Sequence of chain 19.C:
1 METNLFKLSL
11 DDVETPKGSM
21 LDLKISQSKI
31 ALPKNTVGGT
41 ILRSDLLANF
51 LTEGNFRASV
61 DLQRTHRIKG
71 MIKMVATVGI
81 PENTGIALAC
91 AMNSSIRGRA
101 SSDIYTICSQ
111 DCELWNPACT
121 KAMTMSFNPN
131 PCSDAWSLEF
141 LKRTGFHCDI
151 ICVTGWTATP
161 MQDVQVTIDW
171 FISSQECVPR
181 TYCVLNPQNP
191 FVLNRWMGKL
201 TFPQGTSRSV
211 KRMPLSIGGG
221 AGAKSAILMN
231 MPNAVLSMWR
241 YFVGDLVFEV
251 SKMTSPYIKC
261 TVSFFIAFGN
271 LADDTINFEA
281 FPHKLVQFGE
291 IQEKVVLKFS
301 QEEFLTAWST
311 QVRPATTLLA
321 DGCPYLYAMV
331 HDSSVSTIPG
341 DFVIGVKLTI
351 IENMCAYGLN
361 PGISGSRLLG

A small-molecule ligand and the protein it binds are described below.
Small molecule (SMILES): Nc1ccn([C@@H]2O[C@H](CO[P](=O)(O)O[C@H]3[C@@H](O)[C@H](n4ccc(=O)[nH]c4=O)O[C@@H]3CO[P](=O)(O)O[C@H]3[C@@H](O)[C@H](n4ccc(N)nc4=O)O[C@@H]3CO[P](=O)(O)O[C@H]3[C@@H](O)[C@H](n4ccc(=O)[nH]c4=O)O[C@@H]3CO[P](=O)(O)O[C@H]3[C@@H](O)[C@H](n4cnc5c(=O)nc(N)[nH]c54)O[C@@H]3CO[P](=O)(O)O[C@H]3[C@@H](O)[C@H](n4cnc5c(N)ncnc54)O[C@@H]3CO)[C@@H](O)[C@H]2O)c(=O)n1

Binding-site contacts:
Ligand atom C6 contacts residue ILE350 of chain 19.C at 3.8 Å (hydrophobic).
Ligand atom C4 contacts residue VAL192 of chain 19.C at 3.9 Å (hydrophobic).
Ligand atom C4' contacts residue PRO190 of chain 19.C at 4.3 Å (hydrophobic).
Ligand atom N7 contacts residue ILE350 of chain 19.C at 3.8 Å.
Ligand atom O4' contacts residue ARG180 of chain 19.C at 4.0 Å.
Ligand atom OP1 contacts residue LYS73 of chain 19.C at 4.1 Å.
Ligand atom O4' contacts residue THR124 of chain 19.C at 4.3 Å.
Ligand atom C4' contacts residue SER126 of chain 19.C at 3.4 Å.
Ligand atom C5' contacts residue SER126 of chain 19.C at 3.9 Å.
Ligand atom O2' contacts residue ARG180 of chain 19.C at 3.9 Å.
Ligand atom O4' contacts residue PRO190 of chain 19.C at 3.2 Å.
Ligand atom C2 contacts residue ARG180 of chain 19.C at 3.6 Å.
Ligand atom O3' contacts residue MET125 of chain 19.C at 4.3 Å.
Ligand atom C1' contacts residue ARG180 of chain 19.C at 3.7 Å.
Ligand atom N3 contacts residue VAL192 of chain 19.C at 3.4 Å.
Ligand atom O3' contacts residue SER126 of chain 19.C at 3.3 Å.
Ligand atom O3' contacts residue THR124 of chain 19.C at 4.2 Å.
Ligand atom N9 contacts residue PRO190 of chain 19.C at 4.1 Å.
Ligand atom O2' contacts residue THR124 of chain 19.C at 4.1 Å.
Ligand atom OP1 contacts residue SER126 of chain 19.C at 2.8 Å (h-bond).
Ligand atom O4' contacts residue SER126 of chain 19.C at 4.3 Å.
Ligand atom O2' contacts residue MET125 of chain 19.C at 3.6 Å.
Ligand atom N6 contacts residue ILE350 of chain 19.C at 4.0 Å.
Ligand atom N6 contacts residue THR349 of chain 19.C at 3.9 Å.
Ligand atom C8 contacts residue PRO190 of chain 19.C at 4.2 Å (hydrophobic).
Ligand atom C4' contacts residue THR124 of chain 19.C at 3.6 Å.
Ligand atom C8 contacts residue ILE350 of chain 19.C at 4.1 Å (hydrophobic).
Ligand atom OP1 contacts residue THR124 of chain 19.C at 3.8 Å.
Ligand atom OP1 contacts residue THR124 of chain 19.C at 4.0 Å.
Ligand atom O2 contacts residue GLU113 of chain 19.C at 4.2 Å.
Ligand atom N1 contacts residue VAL192 of chain 19.C at 4.0 Å.
Ligand atom C2 contacts residue VAL192 of chain 19.C at 3.7 Å (hydrophobic).
Ligand atom C1' contacts residue PRO190 of chain 19.C at 3.9 Å (hydrophobic).
Ligand atom P contacts residue SER126 of chain 19.C at 3.7 Å.
Ligand atom C5' contacts residue THR124 of chain 19.C at 3.5 Å.
Ligand atom N3 contacts residue ARG180 of chain 19.C at 4.0 Å.
Ligand atom C3' contacts residue SER126 of chain 19.C at 4.3 Å.
Ligand atom C5 contacts residue ILE350 of chain 19.C at 3.6 Å (hydrophobic).
Ligand atom O2' contacts residue SER126 of chain 19.C at 3.6 Å (h-bond).
Ligand atom C4 contacts residue ILE350 of chain 19.C at 4.2 Å (hydrophobic).